Sequence of chain 1.A:
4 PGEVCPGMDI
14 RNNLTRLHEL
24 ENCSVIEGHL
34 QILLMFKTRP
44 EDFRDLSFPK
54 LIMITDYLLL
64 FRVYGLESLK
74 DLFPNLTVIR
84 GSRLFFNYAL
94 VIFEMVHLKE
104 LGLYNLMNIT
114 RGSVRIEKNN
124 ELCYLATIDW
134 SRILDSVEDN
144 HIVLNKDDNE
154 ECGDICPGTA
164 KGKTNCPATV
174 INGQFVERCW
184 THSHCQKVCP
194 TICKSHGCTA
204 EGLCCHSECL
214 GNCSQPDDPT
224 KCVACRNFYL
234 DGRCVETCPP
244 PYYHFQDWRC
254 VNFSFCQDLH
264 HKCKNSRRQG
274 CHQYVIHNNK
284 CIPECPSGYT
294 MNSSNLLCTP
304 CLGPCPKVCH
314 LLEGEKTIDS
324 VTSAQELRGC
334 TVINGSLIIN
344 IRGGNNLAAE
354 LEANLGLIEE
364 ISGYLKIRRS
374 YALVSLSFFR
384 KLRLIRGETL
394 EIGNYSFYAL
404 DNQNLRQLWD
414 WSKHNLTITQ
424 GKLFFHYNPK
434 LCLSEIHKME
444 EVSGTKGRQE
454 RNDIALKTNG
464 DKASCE

A small-molecule ligand and the protein it binds are described below.
Small molecule (SMILES): CC(=O)N[C@@H]1[C@@H](O)[C@H](O)[C@@H](CO)O[C@H]1O

Binding-site contacts:
Ligand atom C2 contacts residue ASN16 of chain 1.A at 2.8 Å.
Ligand atom O5 contacts residue ASN16 of chain 1.A at 2.4 Å (h-bond).
Ligand atom O7 contacts residue ASN15 of chain 1.A at 3.3 Å (h-bond).
Ligand atom N2 contacts residue ASN15 of chain 1.A at 4.2 Å.
Ligand atom C1 contacts residue ASN16 of chain 1.A at 1.4 Å.
Ligand atom O5 contacts residue THR18 of chain 1.A at 4.4 Å.
Ligand atom C7 contacts residue ASN15 of chain 1.A at 3.5 Å.
Ligand atom C6 contacts residue ASN16 of chain 1.A at 3.6 Å.
Ligand atom O6 contacts residue ASN16 of chain 1.A at 2.7 Å (h-bond).
Ligand atom N2 contacts residue ASN16 of chain 1.A at 3.0 Å (h-bond).
Ligand atom C8 contacts residue ASN15 of chain 1.A at 3.6 Å.
Ligand atom C4 contacts residue ASN16 of chain 1.A at 4.2 Å.
Ligand atom C5 contacts residue ASN16 of chain 1.A at 3.2 Å.
Ligand atom O7 contacts residue ARG14 of chain 1.A at 4.3 Å.
Ligand atom C3 contacts residue ASN16 of chain 1.A at 3.9 Å.
Ligand atom C7 contacts residue ASN16 of chain 1.A at 3.9 Å.
Ligand atom O6 contacts residue THR18 of chain 1.A at 4.0 Å.
Ligand atom O7 contacts residue ASN16 of chain 1.A at 3.8 Å.